Sequence of chain 1.D:
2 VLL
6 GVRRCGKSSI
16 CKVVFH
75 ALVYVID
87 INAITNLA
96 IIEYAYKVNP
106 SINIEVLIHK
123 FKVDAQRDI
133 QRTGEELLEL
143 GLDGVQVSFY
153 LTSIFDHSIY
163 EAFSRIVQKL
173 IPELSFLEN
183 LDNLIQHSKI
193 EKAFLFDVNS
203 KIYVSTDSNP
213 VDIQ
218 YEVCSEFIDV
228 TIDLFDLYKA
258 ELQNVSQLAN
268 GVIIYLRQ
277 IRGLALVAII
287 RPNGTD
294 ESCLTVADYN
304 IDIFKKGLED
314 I

A small-molecule ligand and the protein it binds are described below.
Small molecule (SMILES): Nc1nc2c(ncn2[C@@H]2O[C@H](CO[P](=O)(O)O[P](=O)(O)NP(=O)(O)O)[C@@H](O)[C@H]2O)c(=O)[nH]1

Binding-site contacts:
Ligand atom O4' contacts residue CYS10 of chain 1.D at 4.0 Å.
Ligand atom O1G contacts residue LYS12 of chain 1.D at 3.3 Å (salt-bridge).
Ligand atom O2B contacts residue MG1 of chain 1.L at 2.8 Å.
Ligand atom N3 contacts residue LYS115 of chain 1.D at 3.1 Å.
Ligand atom O6 contacts residue ILE156 of chain 1.D at 2.8 Å.
Ligand atom O5' contacts residue CYS10 of chain 1.D at 3.3 Å (h-bond).
Ligand atom C6 contacts residue HIS114 of chain 1.D at 3.6 Å.
Ligand atom O3A contacts residue CYS10 of chain 1.D at 3.9 Å.
Ligand atom PG contacts residue MG1 of chain 1.L at 3.4 Å.
Ligand atom O1A contacts residue SER14 of chain 1.D at 3.8 Å.
Ligand atom C5 contacts residue SER14 of chain 1.D at 3.6 Å.
Ligand atom C6 contacts residue SER14 of chain 1.D at 4.0 Å.
Ligand atom O4' contacts residue LYS115 of chain 1.D at 3.9 Å.
Ligand atom C4 contacts residue LYS115 of chain 1.D at 3.9 Å.
Ligand atom N3B contacts residue MG1 of chain 1.L at 3.8 Å.
Ligand atom O3G contacts residue MG1 of chain 1.L at 3.5 Å.
Ligand atom O6 contacts residue SER155 of chain 1.D at 3.8 Å.
Ligand atom O1A contacts residue GLY11 of chain 1.D at 3.6 Å (h-bond).
Ligand atom C8 contacts residue SER14 of chain 1.D at 3.5 Å.
Ligand atom O2B contacts residue SER13 of chain 1.D at 3.6 Å (h-bond).
Ligand atom N1 contacts residue ILE156 of chain 1.D at 4.1 Å.
Ligand atom PA contacts residue CYS10 of chain 1.D at 3.7 Å.
Ligand atom PB contacts residue LYS12 of chain 1.D at 3.9 Å.
Ligand atom O1G contacts residue MG1 of chain 1.L at 2.3 Å.
Ligand atom O6 contacts residue HIS114 of chain 1.D at 3.1 Å (h-bond).
Ligand atom N1 contacts residue HIS114 of chain 1.D at 3.8 Å.
Ligand atom O6 contacts residue SER14 of chain 1.D at 3.6 Å.
Ligand atom N1 contacts residue LYS115 of chain 1.D at 3.7 Å.
Ligand atom C2 contacts residue LYS115 of chain 1.D at 3.3 Å.
Ligand atom O1B contacts residue LYS12 of chain 1.D at 3.0 Å.
Ligand atom PB contacts residue MG1 of chain 1.L at 3.9 Å.
Ligand atom O1A contacts residue CYS10 of chain 1.D at 3.1 Å (h-bond).
Ligand atom O3G contacts residue LYS12 of chain 1.D at 2.6 Å (salt-bridge).
Ligand atom C6 contacts residue ILE156 of chain 1.D at 3.7 Å (hydrophobic).
Ligand atom O2B contacts residue LYS12 of chain 1.D at 3.7 Å.
Ligand atom N2 contacts residue LYS115 of chain 1.D at 3.0 Å.
Ligand atom N7 contacts residue SER14 of chain 1.D at 2.6 Å (h-bond).
Ligand atom PG contacts residue LYS12 of chain 1.D at 3.5 Å.
Ligand atom O1B contacts residue CYS10 of chain 1.D at 3.3 Å (h-bond).
Ligand atom N1 contacts residue SER155 of chain 1.D at 4.0 Å.